Sequence of chain 1.B:
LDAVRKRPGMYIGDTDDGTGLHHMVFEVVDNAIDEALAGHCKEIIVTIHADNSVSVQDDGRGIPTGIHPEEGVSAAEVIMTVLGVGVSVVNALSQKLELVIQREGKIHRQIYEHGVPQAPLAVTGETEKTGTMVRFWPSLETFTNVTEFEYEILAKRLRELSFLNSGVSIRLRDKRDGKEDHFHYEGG

Binding-site contacts:
Ligand atom C3 contacts residue ASP58 of chain 1.B at 2.8 Å.
Ligand atom C4 contacts residue ALA32 of chain 1.B at 3.8 Å (hydrophobic).
Ligand atom C6 contacts residue THR150 of chain 1.B at 4.2 Å.
Ligand atom C5 contacts residue ASP58 of chain 1.B at 4.5 Å.
Ligand atom C4 contacts residue ASP58 of chain 1.B at 3.1 Å.
Ligand atom OH contacts residue GLN57 of chain 1.B at 3.6 Å.
Ligand atom C3 contacts residue THR150 of chain 1.B at 3.5 Å.
Ligand atom C4 contacts residue VAL56 of chain 1.B at 4.1 Å (hydrophobic).
Ligand atom C1 contacts residue VAL152 of chain 1.B at 4.3 Å (hydrophobic).
Ligand atom C1 contacts residue THR150 of chain 1.B at 4.0 Å.
Ligand atom OH contacts residue ASP58 of chain 1.B at 2.5 Å (salt-bridge).
Ligand atom C2 contacts residue ILE63 of chain 1.B at 4.3 Å (hydrophobic).
Ligand atom C6 contacts residue VAL152 of chain 1.B at 3.5 Å (hydrophobic).
Ligand atom O2 contacts residue ILE63 of chain 1.B at 4.3 Å.
Ligand atom C5 contacts residue VAL152 of chain 1.B at 3.9 Å (hydrophobic).
Ligand atom C3 contacts residue GLU35 of chain 1.B at 3.7 Å.
Ligand atom O3 contacts residue ASN31 of chain 1.B at 4.2 Å.
Ligand atom C2 contacts residue THR150 of chain 1.B at 3.7 Å.
Ligand atom C5 contacts residue ALA32 of chain 1.B at 4.3 Å (hydrophobic).
Ligand atom O3 contacts residue VAL152 of chain 1.B at 4.2 Å.
Ligand atom N1 contacts residue VAL105 of chain 1.B at 4.3 Å.
Ligand atom C5 contacts residue VAL28 of chain 1.B at 3.9 Å (hydrophobic).
Ligand atom N1 contacts residue ASN31 of chain 1.B at 3.6 Å.
Ligand atom OH contacts residue THR150 of chain 1.B at 3.0 Å (h-bond).
Ligand atom C5 contacts residue THR150 of chain 1.B at 4.1 Å.
Ligand atom OH contacts residue VAL56 of chain 1.B at 3.6 Å (h-bond).
Ligand atom O2 contacts residue ASN31 of chain 1.B at 3.6 Å.
Ligand atom C1 contacts residue ASN31 of chain 1.B at 3.8 Å.
Ligand atom C2 contacts residue GLU35 of chain 1.B at 3.9 Å.
Ligand atom O2 contacts residue VAL105 of chain 1.B at 4.3 Å.
Ligand atom C2 contacts residue ASP58 of chain 1.B at 4.1 Å.
Ligand atom C5 contacts residue VAL56 of chain 1.B at 3.8 Å (hydrophobic).
Ligand atom OH contacts residue ALA32 of chain 1.B at 3.6 Å.
Ligand atom O3 contacts residue VAL105 of chain 1.B at 3.2 Å.
Ligand atom C4 contacts residue THR150 of chain 1.B at 3.7 Å.
Ligand atom C2 contacts residue ASN31 of chain 1.B at 3.9 Å.
Ligand atom C3 contacts residue ASN31 of chain 1.B at 4.2 Å.
Ligand atom C2 contacts residue ALA32 of chain 1.B at 4.2 Å (hydrophobic).
Ligand atom C6 contacts residue VAL28 of chain 1.B at 3.7 Å (hydrophobic).
Ligand atom C3 contacts residue ALA32 of chain 1.B at 3.7 Å (hydrophobic).

The protein below binds the small molecule below.
Small molecule (SMILES): O=[N+]([O-])c1ccc(O)cc1